The small molecule below binds the protein below.
Small molecule (SMILES): CC(=O)N[C@H]1[C@H](O[C@H]2[C@H](O)[C@@H](NC(C)=O)CO[C@@H]2CO[C@@H]2O[C@@H](C)[C@@H](O)[C@@H](O)[C@@H]2O)O[C@H](CO)[C@@H](O[C@@H]2O[C@H](CO[C@H]3O[C@H](CO)[C@@H](O)[C@H](O)[C@@H]3O)[C@@H](O)[C@H](O[C@H]3O[C@H](CO)[C@@H](O)[C@H](O)[C@@H]3O)[C@@H]2O)[C@@H]1O

Sequence of chain 1.H:
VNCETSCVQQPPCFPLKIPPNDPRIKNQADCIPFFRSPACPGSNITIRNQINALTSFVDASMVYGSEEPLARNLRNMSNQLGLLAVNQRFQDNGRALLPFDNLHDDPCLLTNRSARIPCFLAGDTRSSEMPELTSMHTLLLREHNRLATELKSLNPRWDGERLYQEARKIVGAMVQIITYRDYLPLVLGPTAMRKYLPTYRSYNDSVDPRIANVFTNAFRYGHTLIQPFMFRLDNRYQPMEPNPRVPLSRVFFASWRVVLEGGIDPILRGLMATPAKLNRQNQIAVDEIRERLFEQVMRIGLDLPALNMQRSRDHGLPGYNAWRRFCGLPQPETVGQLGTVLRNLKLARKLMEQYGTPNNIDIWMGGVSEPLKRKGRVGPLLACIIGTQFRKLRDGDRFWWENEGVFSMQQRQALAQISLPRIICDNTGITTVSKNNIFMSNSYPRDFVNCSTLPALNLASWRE

Binding-site contacts:
Ligand atom N2 contacts residue ASN205 of chain 1.H at 2.9 Å (h-bond).
Ligand atom C6 contacts residue VAL208 of chain 1.H at 4.1 Å (hydrophobic).
Ligand atom C6 contacts residue ARG392 of chain 1.H at 4.0 Å.
Ligand atom O3 contacts residue ARG392 of chain 1.H at 4.1 Å.
Ligand atom C1 contacts residue SER207 of chain 1.H at 4.3 Å.
Ligand atom O5 contacts residue VAL208 of chain 1.H at 3.4 Å.
Ligand atom C8 contacts residue SER207 of chain 1.H at 3.5 Å.
Ligand atom C5 contacts residue VAL208 of chain 1.H at 4.0 Å (hydrophobic).
Ligand atom C4 contacts residue ASN205 of chain 1.H at 4.2 Å.
Ligand atom O5 contacts residue ASN205 of chain 1.H at 2.3 Å (h-bond).
Ligand atom O7 contacts residue SER207 of chain 1.H at 4.5 Å.
Ligand atom C5 contacts residue ASN205 of chain 1.H at 3.6 Å.
Ligand atom C1 contacts residue VAL208 of chain 1.H at 4.2 Å (hydrophobic).
Ligand atom C1 contacts residue ASN205 of chain 1.H at 1.4 Å.
Ligand atom O4 contacts residue ARG392 of chain 1.H at 3.6 Å (salt-bridge).
Ligand atom C7 contacts residue SER207 of chain 1.H at 4.4 Å.
Ligand atom O5 contacts residue SER207 of chain 1.H at 4.3 Å.
Ligand atom C2 contacts residue ASN205 of chain 1.H at 2.5 Å.
Ligand atom O7 contacts residue ASN205 of chain 1.H at 3.6 Å (h-bond).
Ligand atom C5 contacts residue VAL208 of chain 1.H at 4.3 Å (hydrophobic).
Ligand atom O5 contacts residue VAL208 of chain 1.H at 4.2 Å.
Ligand atom C6 contacts residue SER207 of chain 1.H at 3.9 Å.
Ligand atom C6 contacts residue ASP396 of chain 1.H at 4.3 Å.
Ligand atom C6 contacts residue VAL208 of chain 1.H at 3.8 Å (hydrophobic).
Ligand atom C7 contacts residue ASN205 of chain 1.H at 3.4 Å.
Ligand atom C3 contacts residue ARG392 of chain 1.H at 4.5 Å.
Ligand atom C3 contacts residue ASN205 of chain 1.H at 3.7 Å.
Ligand atom C4 contacts residue ARG392 of chain 1.H at 3.7 Å.
Ligand atom C5 contacts residue SER207 of chain 1.H at 4.0 Å.